A small-molecule ligand and the protein it binds are described below.
Small molecule (SMILES): CC(=O)N[C@@H]1[C@@H](O)[C@H](O)[C@@H](CO)O[C@H]1O

Binding-site contacts:
Ligand atom C4 contacts residue ASN100 of chain 2.A at 4.2 Å.
Ligand atom O7 contacts residue ASN100 of chain 2.A at 3.9 Å.
Ligand atom O7 contacts residue SER102 of chain 2.A at 4.2 Å.
Ligand atom O7 contacts residue TRP103 of chain 2.A at 4.3 Å.
Ligand atom O5 contacts residue ASN100 of chain 2.A at 2.5 Å (h-bond).
Ligand atom O5 contacts residue SER102 of chain 2.A at 3.9 Å.
Ligand atom C2 contacts residue SER102 of chain 2.A at 4.0 Å.
Ligand atom C5 contacts residue ASN100 of chain 2.A at 3.7 Å.
Ligand atom C1 contacts residue ASN100 of chain 2.A at 1.4 Å.
Ligand atom C3 contacts residue ASN100 of chain 2.A at 3.8 Å.
Ligand atom C7 contacts residue ASN100 of chain 2.A at 3.7 Å.
Ligand atom C1 contacts residue SER102 of chain 2.A at 3.8 Å.
Ligand atom C2 contacts residue ASN100 of chain 2.A at 2.5 Å.
Ligand atom N2 contacts residue ASN100 of chain 2.A at 3.0 Å (h-bond).

Sequence of chain 2.A:
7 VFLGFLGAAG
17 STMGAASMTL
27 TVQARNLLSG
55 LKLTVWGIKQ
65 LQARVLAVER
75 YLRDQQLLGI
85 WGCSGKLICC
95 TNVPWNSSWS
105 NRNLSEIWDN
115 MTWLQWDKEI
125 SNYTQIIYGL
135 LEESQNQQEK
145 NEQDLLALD